Sequence of chain 1.A:
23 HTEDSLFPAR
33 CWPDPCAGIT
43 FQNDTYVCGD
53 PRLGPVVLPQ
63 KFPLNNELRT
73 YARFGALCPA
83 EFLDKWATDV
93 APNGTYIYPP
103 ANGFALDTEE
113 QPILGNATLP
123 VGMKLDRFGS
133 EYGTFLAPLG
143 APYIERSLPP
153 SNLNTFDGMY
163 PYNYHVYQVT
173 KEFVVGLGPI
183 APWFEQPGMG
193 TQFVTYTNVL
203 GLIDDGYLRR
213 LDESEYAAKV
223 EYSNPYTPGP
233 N

This small molecule binds to this protein.
Small molecule (SMILES): CC(=O)N[C@H]1CO[C@H](CO[C@@H]2O[C@@H](C)[C@@H](O)[C@@H](O)[C@@H]2O)[C@@H](O)[C@@H]1O

Binding-site contacts:
Ligand atom C4 contacts residue ASN118 of chain 1.A at 4.3 Å.
Ligand atom O5 contacts residue ASN118 of chain 1.A at 2.4 Å (h-bond).
Ligand atom C7 contacts residue ASN118 of chain 1.A at 3.5 Å.
Ligand atom C1 contacts residue TYR198 of chain 1.A at 3.2 Å (hydrophobic).
Ligand atom C2 contacts residue TYR198 of chain 1.A at 4.0 Å (hydrophobic).
Ligand atom O3 contacts residue VAL176 of chain 1.A at 4.4 Å.
Ligand atom C3 contacts residue TYR198 of chain 1.A at 4.2 Å (hydrophobic).
Ligand atom C1 contacts residue ASN118 of chain 1.A at 1.4 Å.
Ligand atom C3 contacts residue ASN118 of chain 1.A at 3.8 Å.
Ligand atom C8 contacts residue GLY117 of chain 1.A at 4.2 Å.
Ligand atom N2 contacts residue TYR198 of chain 1.A at 4.2 Å.
Ligand atom C5 contacts residue ASN118 of chain 1.A at 3.7 Å.
Ligand atom C6 contacts residue TYR198 of chain 1.A at 4.0 Å (hydrophobic).
Ligand atom O5 contacts residue TYR198 of chain 1.A at 3.9 Å.
Ligand atom C8 contacts residue ASN118 of chain 1.A at 4.2 Å.
Ligand atom C5 contacts residue TYR198 of chain 1.A at 4.5 Å (hydrophobic).
Ligand atom C8 contacts residue LEU116 of chain 1.A at 4.4 Å (hydrophobic).
Ligand atom C2 contacts residue ASN118 of chain 1.A at 2.5 Å.
Ligand atom N2 contacts residue ASN118 of chain 1.A at 3.0 Å (h-bond).
Ligand atom C5 contacts residue TYR198 of chain 1.A at 4.1 Å (hydrophobic).
Ligand atom O7 contacts residue ASN118 of chain 1.A at 3.6 Å (h-bond).